Binding-site contacts:
Ligand atom C7 contacts residue MET165 of chain 2.A at 3.8 Å (hydrophobic).
Ligand atom O19 contacts residue HIS172 of chain 2.A at 3.8 Å.
Ligand atom O20 contacts residue HIS41 of chain 2.A at 3.0 Å (h-bond).
Ligand atom N17 contacts residue PHE140 of chain 2.A at 3.5 Å (h-bond).
Ligand atom C18 contacts residue LEU141 of chain 2.A at 4.0 Å (hydrophobic).
Ligand atom C16 contacts residue GLU166 of chain 2.A at 3.8 Å.
Ligand atom O19 contacts residue SER144 of chain 2.A at 3.7 Å.
Ligand atom C1 contacts residue HIS164 of chain 2.A at 4.0 Å.
Ligand atom C18 contacts residue HIS163 of chain 2.A at 3.7 Å.
Ligand atom C10 contacts residue GLU166 of chain 2.A at 3.9 Å.
Ligand atom O19 contacts residue MET165 of chain 2.A at 3.9 Å.
Ligand atom O19 contacts residue HIS163 of chain 2.A at 2.5 Å (h-bond).
Ligand atom O11 contacts residue GLN189 of chain 2.A at 3.7 Å.
Ligand atom C24 contacts residue GLU166 of chain 2.A at 4.0 Å.
Ligand atom C2 contacts residue ALA145 of chain 2.A at 3.5 Å (hydrophobic).
Ligand atom C18 contacts residue GLU166 of chain 2.A at 3.7 Å.
Ligand atom O19 contacts residue PHE140 of chain 2.A at 3.6 Å.
Ligand atom O11 contacts residue GLU166 of chain 2.A at 4.0 Å.
Ligand atom C23 contacts residue GLN189 of chain 2.A at 3.4 Å.
Ligand atom N17 contacts residue GLU166 of chain 2.A at 3.2 Å (salt-bridge).
Ligand atom N8 contacts residue GLN189 of chain 2.A at 3.7 Å.
Ligand atom C23 contacts residue ARG188 of chain 2.A at 3.7 Å.
Ligand atom N8 contacts residue MET165 of chain 2.A at 4.0 Å.
Ligand atom C10 contacts residue MET165 of chain 2.A at 4.0 Å (hydrophobic).
Ligand atom O19 contacts residue GLU166 of chain 2.A at 3.8 Å.
Ligand atom O12 contacts residue MET165 of chain 2.A at 3.5 Å.
Ligand atom N17 contacts residue LEU141 of chain 2.A at 3.8 Å.
Ligand atom C15 contacts residue ASN142 of chain 2.A at 3.2 Å.
Ligand atom C18 contacts residue SER144 of chain 2.A at 4.0 Å.
Ligand atom C13 contacts residue GLU166 of chain 2.A at 3.3 Å.
Ligand atom O12 contacts residue GLU166 of chain 2.A at 3.0 Å (salt-bridge).
Ligand atom C22 contacts residue MET165 of chain 2.A at 3.8 Å (hydrophobic).
Ligand atom N3 contacts residue HIS164 of chain 2.A at 3.2 Å (h-bond).
Ligand atom C9 contacts residue HIS41 of chain 2.A at 4.0 Å.
Ligand atom O20 contacts residue ALA145 of chain 2.A at 3.4 Å.
Ligand atom C26 contacts residue ASN142 of chain 2.A at 3.9 Å.
Ligand atom C16 contacts residue ASN142 of chain 2.A at 3.9 Å.
Ligand atom C22 contacts residue ASP187 of chain 2.A at 4.0 Å.
Ligand atom C23 contacts residue MET49 of chain 2.A at 3.9 Å (hydrophobic).
Ligand atom C29 contacts residue GLU166 of chain 2.A at 4.0 Å.

A protein and the small-molecule ligand that binds it are described below.
Small molecule (SMILES): CC(C)C[C@H](NC(=O)OCc1ccccc1)C(=O)N[C@H](C=O)C[C@@H]1CCNC1=O

Sequence of chain 1.A:
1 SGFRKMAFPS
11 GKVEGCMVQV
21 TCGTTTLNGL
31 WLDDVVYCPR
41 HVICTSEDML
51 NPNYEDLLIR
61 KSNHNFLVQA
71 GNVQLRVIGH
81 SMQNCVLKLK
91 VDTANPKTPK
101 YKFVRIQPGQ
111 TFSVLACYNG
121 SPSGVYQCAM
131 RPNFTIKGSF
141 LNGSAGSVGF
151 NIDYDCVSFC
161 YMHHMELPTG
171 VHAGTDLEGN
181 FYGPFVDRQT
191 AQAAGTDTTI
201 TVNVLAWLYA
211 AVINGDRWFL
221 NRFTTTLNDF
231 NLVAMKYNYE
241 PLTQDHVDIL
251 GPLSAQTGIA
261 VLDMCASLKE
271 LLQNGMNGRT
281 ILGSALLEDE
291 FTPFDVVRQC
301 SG

Sequence of chain 2.A:
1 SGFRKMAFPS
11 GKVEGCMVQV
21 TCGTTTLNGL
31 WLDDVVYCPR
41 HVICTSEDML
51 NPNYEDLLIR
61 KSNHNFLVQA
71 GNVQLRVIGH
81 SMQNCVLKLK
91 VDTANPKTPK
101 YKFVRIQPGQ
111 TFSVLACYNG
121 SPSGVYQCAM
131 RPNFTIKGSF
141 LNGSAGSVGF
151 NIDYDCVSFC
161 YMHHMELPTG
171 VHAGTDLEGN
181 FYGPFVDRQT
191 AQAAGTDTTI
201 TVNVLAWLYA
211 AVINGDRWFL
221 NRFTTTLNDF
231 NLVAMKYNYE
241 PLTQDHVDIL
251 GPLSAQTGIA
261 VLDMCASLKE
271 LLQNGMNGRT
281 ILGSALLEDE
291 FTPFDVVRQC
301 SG